Binding-site contacts:
Ligand atom C2 contacts residue TYR325 of chain 1.B at 3.6 Å (hydrophobic).
Ligand atom C1 contacts residue ASN173 of chain 1.B at 3.3 Å.
Ligand atom N2 contacts residue PHE317 of chain 1.B at 3.9 Å.
Ligand atom C10 contacts residue ASN173 of chain 1.B at 4.0 Å.
Ligand atom C12 contacts residue NAP1 of chain 1.E at 3.2 Å.
Ligand atom C5 contacts residue PHE317 of chain 1.B at 3.8 Å (hydrophobic).
Ligand atom O1 contacts residue NAP1 of chain 1.E at 2.9 Å.
Ligand atom C9 contacts residue HIS123 of chain 1.B at 3.8 Å.
Ligand atom O2 contacts residue NAP1 of chain 1.E at 3.2 Å.
Ligand atom C9 contacts residue NAP1 of chain 1.E at 3.6 Å.
Ligand atom C7 contacts residue PHE312 of chain 1.B at 3.5 Å (hydrophobic).
Ligand atom C3 contacts residue PHE317 of chain 1.B at 3.6 Å (hydrophobic).
Ligand atom N2 contacts residue TYR325 of chain 1.B at 3.6 Å.
Ligand atom C12 contacts residue HIS123 of chain 1.B at 4.0 Å.
Ligand atom O2 contacts residue TYR61 of chain 1.B at 3.5 Å.
Ligand atom C1 contacts residue MET126 of chain 1.B at 3.8 Å (hydrophobic).
Ligand atom C2 contacts residue PRO324 of chain 1.B at 4.1 Å (hydrophobic).
Ligand atom C10 contacts residue NAP1 of chain 1.E at 3.7 Å.
Ligand atom O1 contacts residue HIS123 of chain 1.B at 2.9 Å (h-bond).
Ligand atom N1 contacts residue MET126 of chain 1.B at 3.5 Å.
Ligand atom F1 contacts residue ASN173 of chain 1.B at 3.6 Å.
Ligand atom C14 contacts residue TYR30 of chain 1.B at 3.6 Å (hydrophobic).
Ligand atom C8 contacts residue NAP1 of chain 1.E at 3.9 Å.
Ligand atom F1 contacts residue NAP1 of chain 1.E at 4.0 Å.
Ligand atom C14 contacts residue TRP233 of chain 1.B at 3.6 Å (hydrophobic).
Ligand atom C2 contacts residue MET126 of chain 1.B at 4.0 Å (hydrophobic).
Ligand atom C3 contacts residue PHE312 of chain 1.B at 4.0 Å (hydrophobic).
Ligand atom C4 contacts residue PHE317 of chain 1.B at 4.0 Å (hydrophobic).
Ligand atom C6 contacts residue PHE312 of chain 1.B at 3.6 Å (hydrophobic).
Ligand atom C12 contacts residue TYR61 of chain 1.B at 3.5 Å (hydrophobic).
Ligand atom N1 contacts residue PRO324 of chain 1.B at 4.1 Å.
Ligand atom C6 contacts residue PHE317 of chain 1.B at 3.9 Å (hydrophobic).
Ligand atom C11 contacts residue LEU60 of chain 1.B at 4.0 Å (hydrophobic).
Ligand atom C4 contacts residue ASN173 of chain 1.B at 4.0 Å.
Ligand atom O1 contacts residue TYR61 of chain 1.B at 3.0 Å (h-bond).
Ligand atom F1 contacts residue SER124 of chain 1.B at 3.7 Å.
Ligand atom C4 contacts residue TYR222 of chain 1.B at 4.0 Å (hydrophobic).
Ligand atom N1 contacts residue ASN173 of chain 1.B at 3.6 Å.
Ligand atom C7 contacts residue NAP1 of chain 1.E at 3.8 Å.
Ligand atom C13 contacts residue TRP233 of chain 1.B at 3.7 Å (hydrophobic).

Sequence of chain 1.B:
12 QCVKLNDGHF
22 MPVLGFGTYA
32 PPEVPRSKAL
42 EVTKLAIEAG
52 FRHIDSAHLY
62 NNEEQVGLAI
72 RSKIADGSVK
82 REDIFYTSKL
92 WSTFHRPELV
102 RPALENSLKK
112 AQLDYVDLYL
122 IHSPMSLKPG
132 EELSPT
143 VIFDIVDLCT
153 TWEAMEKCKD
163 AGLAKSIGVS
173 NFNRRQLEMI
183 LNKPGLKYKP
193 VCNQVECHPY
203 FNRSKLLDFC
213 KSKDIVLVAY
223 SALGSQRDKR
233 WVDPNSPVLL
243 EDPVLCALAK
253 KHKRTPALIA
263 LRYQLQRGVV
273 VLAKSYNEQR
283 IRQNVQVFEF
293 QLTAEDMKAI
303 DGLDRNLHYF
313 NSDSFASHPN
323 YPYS

This protein binds this small molecule.
Small molecule (SMILES): CC[C@@H](C(=O)O)c1ccc(-c2cncnc2)c(F)c1